Sequence of chain 1.A:
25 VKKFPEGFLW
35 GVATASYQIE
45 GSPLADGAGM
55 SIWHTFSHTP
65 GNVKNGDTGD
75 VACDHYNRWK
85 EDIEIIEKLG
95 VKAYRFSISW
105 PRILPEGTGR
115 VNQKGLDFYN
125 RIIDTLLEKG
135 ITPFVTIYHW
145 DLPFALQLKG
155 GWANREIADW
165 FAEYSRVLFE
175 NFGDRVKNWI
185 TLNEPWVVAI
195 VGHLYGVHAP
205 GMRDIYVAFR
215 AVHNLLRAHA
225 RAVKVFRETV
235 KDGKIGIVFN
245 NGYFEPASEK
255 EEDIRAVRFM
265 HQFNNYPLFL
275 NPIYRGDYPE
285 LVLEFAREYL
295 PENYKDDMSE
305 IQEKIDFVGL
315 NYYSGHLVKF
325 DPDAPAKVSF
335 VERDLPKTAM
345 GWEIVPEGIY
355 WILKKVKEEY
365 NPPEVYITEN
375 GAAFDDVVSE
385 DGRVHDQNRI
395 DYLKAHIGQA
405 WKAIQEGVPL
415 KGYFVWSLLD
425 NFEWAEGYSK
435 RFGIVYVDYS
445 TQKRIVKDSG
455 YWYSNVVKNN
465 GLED

Binding-site contacts:
Ligand atom C4 contacts residue GLN42 of chain 1.A at 4.1 Å.
Ligand atom O3 contacts residue TRP420 of chain 1.A at 3.8 Å.
Ligand atom C1 contacts residue TYR317 of chain 1.A at 3.7 Å (hydrophobic).
Ligand atom C5 contacts residue TRP420 of chain 1.A at 3.8 Å (hydrophobic).
Ligand atom O6 contacts residue PHE436 of chain 1.A at 4.2 Å.
Ligand atom O3 contacts residue HIS143 of chain 1.A at 2.9 Å (h-bond).
Ligand atom O6 contacts residue GLU427 of chain 1.A at 2.8 Å (salt-bridge).
Ligand atom O4 contacts residue GLU427 of chain 1.A at 2.7 Å (salt-bridge).
Ligand atom O4 contacts residue GLN42 of chain 1.A at 3.0 Å (h-bond).
Ligand atom C3 contacts residue TRP428 of chain 1.A at 3.8 Å (hydrophobic).
Ligand atom N contacts residue TYR317 of chain 1.A at 3.9 Å.
Ligand atom C3 contacts residue TRP420 of chain 1.A at 3.7 Å (hydrophobic).
Ligand atom C4 contacts residue TRP428 of chain 1.A at 3.8 Å (hydrophobic).
Ligand atom C1 contacts residue GLU373 of chain 1.A at 3.4 Å.
Ligand atom C2 contacts residue GLU373 of chain 1.A at 3.3 Å.
Ligand atom C6 contacts residue TRP346 of chain 1.A at 4.0 Å (hydrophobic).
Ligand atom C2 contacts residue TRP144 of chain 1.A at 4.1 Å (hydrophobic).
Ligand atom O3 contacts residue TRP428 of chain 1.A at 2.9 Å (h-bond).
Ligand atom C3 contacts residue GLN42 of chain 1.A at 3.7 Å.
Ligand atom N contacts residue GLU373 of chain 1.A at 2.6 Å (salt-bridge).
Ligand atom N contacts residue GLU188 of chain 1.A at 3.1 Å (salt-bridge).
Ligand atom C5 contacts residue TYR317 of chain 1.A at 3.6 Å (hydrophobic).
Ligand atom C6 contacts residue PHE436 of chain 1.A at 3.7 Å (hydrophobic).
Ligand atom C4 contacts residue GLU427 of chain 1.A at 3.6 Å.
Ligand atom C3 contacts residue GLU373 of chain 1.A at 3.8 Å.
Ligand atom C1 contacts residue GLU188 of chain 1.A at 4.0 Å.
Ligand atom C2 contacts residue ASN187 of chain 1.A at 3.9 Å.
Ligand atom C2 contacts residue GLU188 of chain 1.A at 3.2 Å.
Ligand atom C6 contacts residue TRP420 of chain 1.A at 4.2 Å (hydrophobic).
Ligand atom C5 contacts residue GLU373 of chain 1.A at 3.8 Å.
Ligand atom O3 contacts residue GLN42 of chain 1.A at 2.6 Å (h-bond).
Ligand atom C4 contacts residue TRP420 of chain 1.A at 3.9 Å (hydrophobic).
Ligand atom O4 contacts residue TRP428 of chain 1.A at 3.7 Å.
Ligand atom C3 contacts residue HIS143 of chain 1.A at 3.8 Å.
Ligand atom O6 contacts residue TRP346 of chain 1.A at 3.3 Å.
Ligand atom C6 contacts residue GLU427 of chain 1.A at 3.4 Å.
Ligand atom O4 contacts residue TRP420 of chain 1.A at 3.1 Å (h-bond).
Ligand atom C5 contacts residue GLU427 of chain 1.A at 4.1 Å.
Ligand atom C2 contacts residue HIS143 of chain 1.A at 3.9 Å.
Ligand atom C6 contacts residue TYR317 of chain 1.A at 4.1 Å (hydrophobic).

The small molecule below binds the protein below.
Small molecule (SMILES): OC[C@H]1CNC[C@@H](O)[C@@H]1O